The small molecule below binds the protein below.
Small molecule (SMILES): O=P(O)(O)OC[C@H]1O[C@](O)(COP(=O)(O)O)[C@@H](O)[C@@H]1O

Binding-site contacts:
Ligand atom O6 contacts residue THR349 of chain 1.F at 3.1 Å (h-bond).
Ligand atom O6P contacts residue SER353 of chain 1.F at 2.7 Å (h-bond).
Ligand atom P2 contacts residue SER353 of chain 1.F at 3.7 Å.
Ligand atom O1 contacts residue GLY434 of chain 1.F at 3.7 Å.
Ligand atom C3 contacts residue GLY434 of chain 1.F at 3.5 Å.
Ligand atom C6 contacts residue THR438 of chain 1.F at 3.5 Å.
Ligand atom P2 contacts residue THR348 of chain 1.F at 3.5 Å.
Ligand atom O4 contacts residue THR438 of chain 1.F at 3.5 Å (h-bond).
Ligand atom O3P contacts residue TRP398 of chain 1.F at 2.7 Å (h-bond).
Ligand atom O3P contacts residue ARG405 of chain 1.F at 2.9 Å (salt-bridge).
Ligand atom O6P contacts residue ARG352 of chain 1.F at 3.8 Å.
Ligand atom P2 contacts residue SER435 of chain 1.F at 3.4 Å.
Ligand atom O3 contacts residue GLY430 of chain 1.F at 3.2 Å.
Ligand atom C6 contacts residue SER353 of chain 1.F at 3.7 Å.
Ligand atom C6 contacts residue LEU347 of chain 1.F at 3.6 Å (hydrophobic).
Ligand atom C4 contacts residue GLY434 of chain 1.F at 3.3 Å.
Ligand atom C5 contacts residue GLY434 of chain 1.F at 3.4 Å.
Ligand atom P1 contacts residue ARG405 of chain 1.F at 3.6 Å.
Ligand atom O6P contacts residue THR348 of chain 1.F at 2.5 Å (h-bond).
Ligand atom O2 contacts residue GLY430 of chain 1.F at 3.5 Å (h-bond).
Ligand atom O5 contacts residue LEU347 of chain 1.F at 3.8 Å.
Ligand atom O5P contacts residue SER435 of chain 1.F at 2.7 Å (h-bond).
Ligand atom O3 contacts residue TRP398 of chain 1.F at 3.6 Å.
Ligand atom O4P contacts residue SER435 of chain 1.F at 3.1 Å (h-bond).
Ligand atom O2 contacts residue LEU347 of chain 1.F at 3.5 Å.
Ligand atom O4 contacts residue GLY436 of chain 1.F at 3.7 Å.
Ligand atom O1P contacts residue GLY434 of chain 1.F at 2.9 Å (h-bond).
Ligand atom O2P contacts residue ARG405 of chain 1.F at 2.6 Å (salt-bridge).
Ligand atom O3 contacts residue ARG432 of chain 1.F at 2.7 Å (salt-bridge).
Ligand atom P2 contacts residue THR349 of chain 1.F at 3.6 Å.
Ligand atom O4P contacts residue SER353 of chain 1.F at 3.7 Å.
Ligand atom O5P contacts residue THR349 of chain 1.F at 3.3 Å (h-bond).
Ligand atom O4P contacts residue GLY436 of chain 1.F at 2.9 Å (h-bond).
Ligand atom O4 contacts residue TYR437 of chain 1.F at 2.8 Å (h-bond).
Ligand atom O1P contacts residue PRO433 of chain 1.F at 3.7 Å.
Ligand atom O5P contacts residue THR350 of chain 1.F at 2.7 Å (h-bond).
Ligand atom C3 contacts residue ARG432 of chain 1.F at 3.3 Å.
Ligand atom O6 contacts residue THR348 of chain 1.F at 3.6 Å.
Ligand atom O4 contacts residue GLY434 of chain 1.F at 2.6 Å (h-bond).
Ligand atom O5P contacts residue THR348 of chain 1.F at 3.6 Å.

Sequence of chain 1.F:
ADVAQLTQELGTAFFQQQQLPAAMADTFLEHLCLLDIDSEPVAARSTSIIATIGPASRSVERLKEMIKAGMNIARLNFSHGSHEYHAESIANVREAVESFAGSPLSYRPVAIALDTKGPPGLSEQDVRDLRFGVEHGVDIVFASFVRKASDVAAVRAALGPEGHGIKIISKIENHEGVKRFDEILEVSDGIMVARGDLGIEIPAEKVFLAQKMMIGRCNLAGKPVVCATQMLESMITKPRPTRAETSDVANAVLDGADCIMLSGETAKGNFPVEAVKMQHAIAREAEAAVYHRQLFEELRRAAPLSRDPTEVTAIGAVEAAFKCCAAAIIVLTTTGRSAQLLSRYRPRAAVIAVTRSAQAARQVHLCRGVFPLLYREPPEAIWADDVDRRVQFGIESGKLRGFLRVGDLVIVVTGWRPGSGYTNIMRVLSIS